Sequence of chain 3.A:
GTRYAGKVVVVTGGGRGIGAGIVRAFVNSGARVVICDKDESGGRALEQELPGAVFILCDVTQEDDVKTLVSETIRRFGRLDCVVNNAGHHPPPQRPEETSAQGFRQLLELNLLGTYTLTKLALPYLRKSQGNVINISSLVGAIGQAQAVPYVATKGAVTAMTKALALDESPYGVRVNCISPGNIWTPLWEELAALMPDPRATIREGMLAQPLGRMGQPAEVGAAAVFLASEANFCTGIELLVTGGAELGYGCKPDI

Sequence of chain 2.A:
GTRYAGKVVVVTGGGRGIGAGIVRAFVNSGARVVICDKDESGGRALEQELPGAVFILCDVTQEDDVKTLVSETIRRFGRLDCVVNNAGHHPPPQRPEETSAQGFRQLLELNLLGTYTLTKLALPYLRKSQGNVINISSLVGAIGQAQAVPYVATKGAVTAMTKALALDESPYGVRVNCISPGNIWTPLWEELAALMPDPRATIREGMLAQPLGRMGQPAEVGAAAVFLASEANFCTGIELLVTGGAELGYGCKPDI

The small molecule below binds the protein below.
Small molecule (SMILES): C=C(c1ccc(F)c(O)c1)c1cccc(-c2cccc(O)c2F)n1

Binding-site contacts:
Ligand atom C17 contacts residue HIS95 of chain 3.A at 3.1 Å.
Ligand atom F23 contacts residue GLN150 of chain 3.A at 3.2 Å.
Ligand atom C18 contacts residue HIS95 of chain 3.A at 3.1 Å.
Ligand atom C13 contacts residue TRP194 of chain 3.A at 3.6 Å (hydrophobic).
Ligand atom F07 contacts residue SER143 of chain 3.A at 2.9 Å.
Ligand atom C13 contacts residue LEU197 of chain 3.A at 3.9 Å (hydrophobic).
Ligand atom C20 contacts residue ALA151 of chain 3.A at 3.3 Å (hydrophobic).
Ligand atom C08 contacts residue SER143 of chain 3.A at 3.6 Å.
Ligand atom C06 contacts residue SER143 of chain 3.A at 3.7 Å.
Ligand atom C01 contacts residue LEU197 of chain 3.A at 3.8 Å (hydrophobic).
Ligand atom C04 contacts residue ASN188 of chain 3.A at 3.3 Å.
Ligand atom C03 contacts residue NAD1 of chain 3.B at 3.8 Å.
Ligand atom C18 contacts residue PRO98 of chain 3.A at 3.6 Å (hydrophobic).
Ligand atom C11 contacts residue LEU197 of chain 3.A at 3.6 Å (hydrophobic).
Ligand atom C05 contacts residue ASN188 of chain 3.A at 3.4 Å.
Ligand atom O21 contacts residue GLN150 of chain 3.A at 3.4 Å.
Ligand atom C06 contacts residue NAD1 of chain 3.B at 3.5 Å.
Ligand atom C16 contacts residue GLN150 of chain 3.A at 3.8 Å.
Ligand atom C19 contacts residue GLN152 of chain 3.A at 3.6 Å.
Ligand atom C22 contacts residue GLN150 of chain 3.A at 3.3 Å.
Ligand atom C05 contacts residue TYR255 of chain 2.A at 3.7 Å (hydrophobic).
Ligand atom C12 contacts residue TRP194 of chain 3.A at 3.3 Å (hydrophobic).
Ligand atom C10 contacts residue NAD1 of chain 3.B at 3.6 Å.
Ligand atom C19 contacts residue ALA151 of chain 3.A at 3.1 Å (hydrophobic).
Ligand atom O09 contacts residue SER143 of chain 3.A at 2.6 Å (h-bond).
Ligand atom F07 contacts residue VAL145 of chain 3.A at 3.4 Å.
Ligand atom C08 contacts residue NAD1 of chain 3.B at 3.1 Å.
Ligand atom C10 contacts residue TYR156 of chain 3.A at 3.5 Å (hydrophobic).
Ligand atom O21 contacts residue ALA151 of chain 3.A at 2.6 Å (h-bond).
Ligand atom N24 contacts residue LEU197 of chain 3.A at 3.6 Å.
Ligand atom F07 contacts residue PRO186 of chain 3.A at 3.7 Å.
Ligand atom C20 contacts residue GLN150 of chain 3.A at 3.6 Å.
Ligand atom F07 contacts residue NAD1 of chain 3.B at 3.8 Å.
Ligand atom O09 contacts residue NAD1 of chain 3.B at 2.9 Å.
Ligand atom C12 contacts residue LEU197 of chain 3.A at 3.8 Å (hydrophobic).
Ligand atom C10 contacts residue HIS95 of chain 3.A at 3.6 Å.
Ligand atom C08 contacts residue TYR156 of chain 3.A at 3.4 Å (hydrophobic).
Ligand atom O09 contacts residue TYR156 of chain 3.A at 2.4 Å (h-bond).
Ligand atom F07 contacts residue TYR255 of chain 2.A at 3.2 Å.
Ligand atom N24 contacts residue GLN150 of chain 3.A at 3.8 Å.